Binding-site contacts:
Ligand atom C5 contacts residue ASP30 of chain 1.A at 2.7 Å.
Ligand atom C3 contacts residue LYS147 of chain 1.A at 4.1 Å.
Ligand atom C4 contacts residue LYS147 of chain 1.A at 3.9 Å.
Ligand atom C2 contacts residue ASP30 of chain 1.A at 4.4 Å.
Ligand atom O1 contacts residue LYS147 of chain 1.A at 4.0 Å.
Ligand atom C6 contacts residue ASP30 of chain 1.A at 4.0 Å.
Ligand atom C3 contacts residue PHE28 of chain 1.A at 3.4 Å (hydrophobic).
Ligand atom C2 contacts residue LYS147 of chain 1.A at 3.7 Å.
Ligand atom O2 contacts residue PHE28 of chain 1.A at 3.5 Å.
Ligand atom C3 contacts residue ASP30 of chain 1.A at 3.9 Å.
Ligand atom C1 contacts residue LYS147 of chain 1.A at 4.4 Å.
Ligand atom C5 contacts residue PHE28 of chain 1.A at 4.3 Å (hydrophobic).
Ligand atom O1 contacts residue PHE28 of chain 1.A at 3.9 Å.
Ligand atom O2 contacts residue ASP30 of chain 1.A at 3.2 Å (salt-bridge).

This protein binds this small molecule.
Small molecule (SMILES): O[C@@H]1CO[C@@H]2OCC[C@@H]21

Sequence of chain 1.A:
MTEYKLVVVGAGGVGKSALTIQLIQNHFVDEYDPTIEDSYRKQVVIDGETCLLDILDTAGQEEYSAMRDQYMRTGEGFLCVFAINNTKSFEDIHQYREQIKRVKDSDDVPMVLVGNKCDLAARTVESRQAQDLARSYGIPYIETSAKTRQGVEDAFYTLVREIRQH